Binding-site contacts:
Ligand atom O5 contacts residue THR156 of chain 3.B at 3.8 Å.
Ligand atom C2 contacts residue GLU150 of chain 3.B at 4.1 Å.
Ligand atom C8 contacts residue GLU150 of chain 3.B at 3.4 Å.
Ligand atom N2 contacts residue GLU150 of chain 3.B at 3.4 Å (salt-bridge).
Ligand atom C1 contacts residue GLU150 of chain 3.B at 4.2 Å.
Ligand atom N2 contacts residue ASN154 of chain 3.B at 3.5 Å (h-bond).
Ligand atom C5 contacts residue ASN154 of chain 3.B at 3.2 Å.
Ligand atom O6 contacts residue THR156 of chain 3.B at 3.1 Å (h-bond).
Ligand atom C6 contacts residue ASN154 of chain 3.B at 4.2 Å.
Ligand atom C2 contacts residue ASN154 of chain 3.B at 2.9 Å.
Ligand atom O5 contacts residue ASN154 of chain 3.B at 2.2 Å (h-bond).
Ligand atom C7 contacts residue GLU150 of chain 3.B at 3.3 Å.
Ligand atom C6 contacts residue THR156 of chain 3.B at 4.1 Å.
Ligand atom O6 contacts residue ASN154 of chain 3.B at 4.0 Å.
Ligand atom C1 contacts residue ASN154 of chain 3.B at 1.4 Å.
Ligand atom C1 contacts residue THR156 of chain 3.B at 4.1 Å.
Ligand atom C3 contacts residue ASN154 of chain 3.B at 3.9 Å.
Ligand atom O7 contacts residue GLU150 of chain 3.B at 3.8 Å.
Ligand atom C5 contacts residue THR156 of chain 3.B at 4.0 Å.
Ligand atom C4 contacts residue ASN154 of chain 3.B at 4.1 Å.

This small molecule binds to this protein.
Small molecule (SMILES): CC(=O)N[C@@H]1[C@@H](O)[C@H](O)[C@@H](CO)O[C@H]1O

Sequence of chain 3.B:
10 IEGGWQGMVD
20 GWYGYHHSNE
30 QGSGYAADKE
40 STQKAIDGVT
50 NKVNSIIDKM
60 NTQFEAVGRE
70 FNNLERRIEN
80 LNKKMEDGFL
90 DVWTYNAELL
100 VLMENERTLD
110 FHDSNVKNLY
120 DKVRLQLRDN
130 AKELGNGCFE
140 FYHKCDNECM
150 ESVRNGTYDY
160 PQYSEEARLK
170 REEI